Binding-site contacts:
Ligand atom C6 contacts residue THR248 of chain 1.F at 4.2 Å.
Ligand atom C5 contacts residue ASN246 of chain 1.F at 3.7 Å.
Ligand atom C1 contacts residue ASN249 of chain 1.F at 4.1 Å.
Ligand atom O7 contacts residue ASN246 of chain 1.F at 4.5 Å.
Ligand atom C5 contacts residue ASN249 of chain 1.F at 4.5 Å.
Ligand atom O5 contacts residue THR248 of chain 1.F at 4.2 Å.
Ligand atom N2 contacts residue ASN246 of chain 1.F at 2.9 Å (h-bond).
Ligand atom C5 contacts residue THR248 of chain 1.F at 3.9 Å.
Ligand atom C2 contacts residue ASN246 of chain 1.F at 2.5 Å.
Ligand atom C1 contacts residue THR248 of chain 1.F at 4.1 Å.
Ligand atom O5 contacts residue ASN249 of chain 1.F at 3.5 Å.
Ligand atom C1 contacts residue ASN246 of chain 1.F at 1.4 Å.
Ligand atom C3 contacts residue ASN246 of chain 1.F at 3.8 Å.
Ligand atom C4 contacts residue ASN246 of chain 1.F at 4.2 Å.
Ligand atom C7 contacts residue ASN246 of chain 1.F at 3.9 Å.
Ligand atom O5 contacts residue ASN246 of chain 1.F at 2.4 Å (h-bond).

This protein binds this small molecule.
Small molecule (SMILES): CC(=O)N[C@H]1[C@H](O[C@H]2[C@H](O)[C@@H](NC(C)=O)CO[C@@H]2CO)O[C@H](CO)[C@@H](O)[C@@H]1O

Sequence of chain 1.F:
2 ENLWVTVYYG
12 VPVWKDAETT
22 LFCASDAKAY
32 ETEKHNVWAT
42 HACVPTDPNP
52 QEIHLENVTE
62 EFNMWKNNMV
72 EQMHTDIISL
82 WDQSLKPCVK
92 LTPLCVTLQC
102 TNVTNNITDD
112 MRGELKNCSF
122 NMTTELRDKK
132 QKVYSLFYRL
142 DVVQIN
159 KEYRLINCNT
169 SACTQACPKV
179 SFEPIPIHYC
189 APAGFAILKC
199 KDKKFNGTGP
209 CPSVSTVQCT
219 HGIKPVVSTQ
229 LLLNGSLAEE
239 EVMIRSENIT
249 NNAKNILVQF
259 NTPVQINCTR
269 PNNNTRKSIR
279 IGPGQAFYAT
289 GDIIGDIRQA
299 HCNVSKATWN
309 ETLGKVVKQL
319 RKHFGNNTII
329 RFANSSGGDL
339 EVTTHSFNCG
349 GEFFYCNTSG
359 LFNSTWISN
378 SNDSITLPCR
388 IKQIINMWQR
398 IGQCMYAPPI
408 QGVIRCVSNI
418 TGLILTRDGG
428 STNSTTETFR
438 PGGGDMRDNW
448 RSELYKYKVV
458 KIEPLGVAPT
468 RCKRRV